This small molecule binds to this protein.
Small molecule (SMILES): CC(C)CCC[C@@H](C)[C@H]1CC[C@H]2[C@@H]3CC=C4C[C@@H](OC(=O)CCC(=O)O)CC[C@]4(C)[C@H]3CC[C@]12C

Binding-site contacts:
Ligand atom CAD contacts residue TYR339 of chain 1.A at 3.6 Å (hydrophobic).
Ligand atom CBB contacts residue VAL334 of chain 1.A at 4.4 Å (hydrophobic).
Ligand atom CAD contacts residue TYR338 of chain 1.A at 3.3 Å (hydrophobic).
Ligand atom CAE contacts residue TYR335 of chain 1.A at 4.1 Å (hydrophobic).
Ligand atom CBE contacts residue PHE331 of chain 1.A at 4.4 Å (hydrophobic).
Ligand atom CBB contacts residue PHE331 of chain 1.A at 3.6 Å (hydrophobic).
Ligand atom CAS contacts residue TYR338 of chain 1.A at 4.0 Å (hydrophobic).
Ligand atom CAR contacts residue TYR338 of chain 1.A at 3.2 Å (hydrophobic).
Ligand atom CBH contacts residue TYR338 of chain 1.A at 4.3 Å (hydrophobic).
Ligand atom CAI contacts residue MET283 of chain 1.A at 4.0 Å (hydrophobic).
Ligand atom CAK contacts residue MET283 of chain 1.A at 4.1 Å (hydrophobic).
Ligand atom CBB contacts residue TYR335 of chain 1.A at 4.2 Å (hydrophobic).
Ligand atom CAP contacts residue PHE331 of chain 1.A at 3.9 Å (hydrophobic).
Ligand atom CAT contacts residue TYR338 of chain 1.A at 3.5 Å (hydrophobic).

Sequence of chain 1.A:
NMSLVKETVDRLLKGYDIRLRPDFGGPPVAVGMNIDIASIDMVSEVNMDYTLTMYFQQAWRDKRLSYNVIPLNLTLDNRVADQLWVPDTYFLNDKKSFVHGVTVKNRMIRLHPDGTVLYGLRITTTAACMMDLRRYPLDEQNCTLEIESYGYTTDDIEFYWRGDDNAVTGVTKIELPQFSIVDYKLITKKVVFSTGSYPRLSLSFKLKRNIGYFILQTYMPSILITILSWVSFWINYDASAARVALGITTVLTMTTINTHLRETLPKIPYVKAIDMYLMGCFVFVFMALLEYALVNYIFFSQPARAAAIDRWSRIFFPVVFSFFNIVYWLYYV